Binding-site contacts:
Ligand atom O5 contacts residue ASN146 of chain 1.A at 2.4 Å (h-bond).
Ligand atom N2 contacts residue ASN146 of chain 1.A at 2.9 Å (h-bond).
Ligand atom C7 contacts residue ASN146 of chain 1.A at 3.5 Å.
Ligand atom C1 contacts residue ASN146 of chain 1.A at 1.4 Å.
Ligand atom O5 contacts residue LYS147 of chain 1.A at 4.4 Å.
Ligand atom C3 contacts residue ASN146 of chain 1.A at 3.8 Å.
Ligand atom O7 contacts residue ASN146 of chain 1.A at 3.7 Å.
Ligand atom C2 contacts residue ASN146 of chain 1.A at 2.5 Å.
Ligand atom O6 contacts residue ARG149 of chain 1.A at 3.3 Å (salt-bridge).
Ligand atom C4 contacts residue ASN146 of chain 1.A at 4.2 Å.
Ligand atom C5 contacts residue ASN146 of chain 1.A at 3.7 Å.

A protein and the small-molecule ligand that binds it are described below.
Small molecule (SMILES): CC(=O)N[C@@H]1[C@@H](O)[C@H](O)[C@@H](CO)O[C@H]1O

Sequence of chain 1.A:
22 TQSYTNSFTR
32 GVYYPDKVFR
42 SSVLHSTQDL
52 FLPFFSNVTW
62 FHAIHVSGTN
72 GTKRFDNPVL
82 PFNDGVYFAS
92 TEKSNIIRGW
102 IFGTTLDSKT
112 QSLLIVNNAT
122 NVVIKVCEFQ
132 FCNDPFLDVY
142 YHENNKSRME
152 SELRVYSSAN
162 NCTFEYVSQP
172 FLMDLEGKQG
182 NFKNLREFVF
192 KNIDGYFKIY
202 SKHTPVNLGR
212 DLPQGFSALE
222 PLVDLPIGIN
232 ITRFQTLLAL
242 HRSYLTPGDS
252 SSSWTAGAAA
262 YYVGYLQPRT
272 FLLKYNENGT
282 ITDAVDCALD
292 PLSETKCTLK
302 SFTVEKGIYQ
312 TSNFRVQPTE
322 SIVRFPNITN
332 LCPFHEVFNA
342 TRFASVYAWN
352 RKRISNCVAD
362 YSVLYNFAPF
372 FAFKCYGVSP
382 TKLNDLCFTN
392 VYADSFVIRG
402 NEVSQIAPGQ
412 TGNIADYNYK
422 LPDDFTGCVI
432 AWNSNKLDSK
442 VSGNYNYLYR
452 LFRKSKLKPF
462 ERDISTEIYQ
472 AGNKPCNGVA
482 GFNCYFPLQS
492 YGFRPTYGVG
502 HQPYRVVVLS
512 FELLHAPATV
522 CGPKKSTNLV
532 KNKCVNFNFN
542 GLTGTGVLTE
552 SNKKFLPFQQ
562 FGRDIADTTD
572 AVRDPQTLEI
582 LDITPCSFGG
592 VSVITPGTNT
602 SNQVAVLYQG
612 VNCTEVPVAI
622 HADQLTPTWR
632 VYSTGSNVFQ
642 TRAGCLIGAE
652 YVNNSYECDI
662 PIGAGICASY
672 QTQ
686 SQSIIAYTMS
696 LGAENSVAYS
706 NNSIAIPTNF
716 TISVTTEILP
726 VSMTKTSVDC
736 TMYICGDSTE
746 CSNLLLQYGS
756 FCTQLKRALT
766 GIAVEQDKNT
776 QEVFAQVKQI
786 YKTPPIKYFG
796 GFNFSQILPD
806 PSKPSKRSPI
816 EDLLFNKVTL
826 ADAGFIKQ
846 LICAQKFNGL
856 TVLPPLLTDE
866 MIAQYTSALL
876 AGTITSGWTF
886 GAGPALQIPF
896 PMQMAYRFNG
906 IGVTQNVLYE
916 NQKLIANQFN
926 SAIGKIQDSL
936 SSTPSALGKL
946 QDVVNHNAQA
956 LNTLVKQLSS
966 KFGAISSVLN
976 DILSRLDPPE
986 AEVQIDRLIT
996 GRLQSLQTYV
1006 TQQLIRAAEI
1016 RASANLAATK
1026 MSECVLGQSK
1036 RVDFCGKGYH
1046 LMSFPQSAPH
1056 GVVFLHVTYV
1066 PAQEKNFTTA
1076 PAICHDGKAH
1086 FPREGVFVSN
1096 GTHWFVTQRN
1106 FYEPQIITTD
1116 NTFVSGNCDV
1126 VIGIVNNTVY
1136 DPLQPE